Binding-site contacts:
Ligand atom N2 contacts residue ASN657 of chain 1.C at 2.9 Å (h-bond).
Ligand atom O7 contacts residue ASN657 of chain 1.C at 2.9 Å (h-bond).
Ligand atom C8 contacts residue ASN657 of chain 1.C at 3.9 Å.
Ligand atom C7 contacts residue ASN657 of chain 1.C at 3.1 Å.
Ligand atom C4 contacts residue ASN657 of chain 1.C at 4.2 Å.
Ligand atom O5 contacts residue ASN657 of chain 1.C at 2.3 Å (h-bond).
Ligand atom C1 contacts residue ASN657 of chain 1.C at 1.4 Å.
Ligand atom C5 contacts residue ASN657 of chain 1.C at 3.6 Å.
Ligand atom C3 contacts residue ASN657 of chain 1.C at 3.8 Å.
Ligand atom C2 contacts residue ASN657 of chain 1.C at 2.4 Å.

Sequence of chain 1.C:
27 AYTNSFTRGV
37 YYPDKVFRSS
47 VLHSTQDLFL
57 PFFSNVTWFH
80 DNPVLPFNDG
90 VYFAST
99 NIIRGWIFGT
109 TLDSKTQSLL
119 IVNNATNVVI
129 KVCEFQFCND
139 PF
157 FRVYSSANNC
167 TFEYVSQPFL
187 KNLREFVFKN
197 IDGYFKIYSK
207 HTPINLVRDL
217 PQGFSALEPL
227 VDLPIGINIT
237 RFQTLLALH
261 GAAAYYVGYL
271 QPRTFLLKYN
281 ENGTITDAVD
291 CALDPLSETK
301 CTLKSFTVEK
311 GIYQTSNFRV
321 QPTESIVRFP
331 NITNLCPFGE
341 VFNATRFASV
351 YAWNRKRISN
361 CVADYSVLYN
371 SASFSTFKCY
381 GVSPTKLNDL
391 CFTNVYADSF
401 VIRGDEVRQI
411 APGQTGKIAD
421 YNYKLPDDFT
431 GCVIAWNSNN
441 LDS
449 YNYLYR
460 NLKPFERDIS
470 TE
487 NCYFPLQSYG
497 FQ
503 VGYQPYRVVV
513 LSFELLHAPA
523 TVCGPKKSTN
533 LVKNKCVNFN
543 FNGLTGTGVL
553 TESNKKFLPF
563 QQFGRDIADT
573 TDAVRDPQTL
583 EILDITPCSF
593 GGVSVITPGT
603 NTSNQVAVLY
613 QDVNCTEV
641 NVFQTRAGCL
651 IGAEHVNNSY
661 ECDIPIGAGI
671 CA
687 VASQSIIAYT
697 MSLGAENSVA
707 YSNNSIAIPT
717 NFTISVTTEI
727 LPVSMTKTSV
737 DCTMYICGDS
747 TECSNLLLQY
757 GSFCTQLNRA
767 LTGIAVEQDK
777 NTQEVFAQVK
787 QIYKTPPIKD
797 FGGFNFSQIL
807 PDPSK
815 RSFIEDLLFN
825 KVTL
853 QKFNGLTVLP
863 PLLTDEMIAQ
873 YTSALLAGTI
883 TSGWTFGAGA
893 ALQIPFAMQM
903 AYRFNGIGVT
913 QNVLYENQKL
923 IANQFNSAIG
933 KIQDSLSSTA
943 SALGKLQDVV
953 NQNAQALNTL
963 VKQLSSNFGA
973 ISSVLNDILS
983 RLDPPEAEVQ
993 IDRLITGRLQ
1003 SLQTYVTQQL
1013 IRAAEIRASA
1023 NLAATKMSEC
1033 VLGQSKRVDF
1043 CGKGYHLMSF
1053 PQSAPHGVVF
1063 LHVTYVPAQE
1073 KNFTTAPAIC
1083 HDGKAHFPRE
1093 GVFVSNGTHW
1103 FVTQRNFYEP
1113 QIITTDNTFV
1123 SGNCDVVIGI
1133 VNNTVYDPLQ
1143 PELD

This small molecule binds to this protein.
Small molecule (SMILES): CC(=O)N[C@@H]1[C@@H](O)[C@H](O)[C@@H](CO)O[C@H]1O